Binding-site contacts:
Ligand atom C4 contacts residue GLU51 of chain 1.C at 3.6 Å.
Ligand atom O3 contacts residue GLU51 of chain 1.C at 4.2 Å.
Ligand atom C6 contacts residue TRP88 of chain 1.C at 4.1 Å (hydrophobic).
Ligand atom C3 contacts residue ASN90 of chain 1.C at 3.7 Å.
Ligand atom C2 contacts residue LYS91 of chain 1.C at 4.1 Å.
Ligand atom C3 contacts residue TRP88 of chain 1.C at 3.7 Å (hydrophobic).
Ligand atom C4 contacts residue LYS91 of chain 1.C at 3.8 Å.
Ligand atom O3 contacts residue ASN90 of chain 1.C at 2.6 Å (h-bond).
Ligand atom C5 contacts residue TRP88 of chain 1.C at 4.0 Å (hydrophobic).
Ligand atom O6 contacts residue TRP88 of chain 1.C at 4.3 Å.
Ligand atom O6 contacts residue GLN61 of chain 1.C at 3.3 Å (h-bond).
Ligand atom C4 contacts residue TRP88 of chain 1.C at 3.7 Å (hydrophobic).
Ligand atom O3 contacts residue LYS91 of chain 1.C at 2.9 Å (salt-bridge).
Ligand atom O4 contacts residue GLU51 of chain 1.C at 2.6 Å (salt-bridge).
Ligand atom O2 contacts residue ASN90 of chain 1.C at 2.6 Å (h-bond).
Ligand atom O4 contacts residue LYS91 of chain 1.C at 2.8 Å (salt-bridge).
Ligand atom C2 contacts residue ASN90 of chain 1.C at 3.8 Å.
Ligand atom O3 contacts residue TRP88 of chain 1.C at 3.7 Å.
Ligand atom C3 contacts residue LYS91 of chain 1.C at 3.8 Å.

Sequence of chain 1.C:
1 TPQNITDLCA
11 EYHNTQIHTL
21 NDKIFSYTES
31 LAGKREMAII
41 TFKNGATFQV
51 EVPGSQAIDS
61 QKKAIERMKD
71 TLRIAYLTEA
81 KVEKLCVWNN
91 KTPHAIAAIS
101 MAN

A protein and the small-molecule ligand that binds it are described below.
Small molecule (SMILES): OC[C@H]1O[C@@H](O)[C@H](O)[C@@H](O)[C@H]1O